Sequence of chain 1.A:
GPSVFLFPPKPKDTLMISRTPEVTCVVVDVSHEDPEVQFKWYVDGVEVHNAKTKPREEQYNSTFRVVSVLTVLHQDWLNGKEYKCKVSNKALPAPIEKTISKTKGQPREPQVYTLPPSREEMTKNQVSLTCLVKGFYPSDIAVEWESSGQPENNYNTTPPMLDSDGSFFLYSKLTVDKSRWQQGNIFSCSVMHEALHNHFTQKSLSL

Binding-site contacts:
Ligand atom C4 contacts residue BMA3 of chain 1.D at 3.7 Å.
Ligand atom C1 contacts residue ASN64 of chain 1.A at 1.5 Å.
Ligand atom O7 contacts residue ARG68 of chain 1.A at 2.4 Å (salt-bridge).
Ligand atom O5 contacts residue ASN64 of chain 1.A at 2.3 Å (h-bond).
Ligand atom O6 contacts residue THR27 of chain 1.A at 3.7 Å.
Ligand atom C2 contacts residue PHE10 of chain 1.A at 3.7 Å (hydrophobic).
Ligand atom O3 contacts residue LYS13 of chain 1.A at 3.2 Å.
Ligand atom C4 contacts residue MAN4 of chain 1.D at 3.2 Å.
Ligand atom C6 contacts residue GLN62 of chain 1.A at 3.5 Å.
Ligand atom O4 contacts residue LYS13 of chain 1.A at 2.5 Å (salt-bridge).
Ligand atom C4 contacts residue LYS13 of chain 1.A at 3.5 Å.
Ligand atom C6 contacts residue ASN64 of chain 1.A at 3.8 Å.
Ligand atom C6 contacts residue THR27 of chain 1.A at 3.5 Å.
Ligand atom N2 contacts residue ASP32 of chain 1.A at 3.4 Å (salt-bridge).
Ligand atom C5 contacts residue MAN4 of chain 1.D at 3.2 Å.
Ligand atom C3 contacts residue LYS13 of chain 1.A at 3.8 Å.
Ligand atom C3 contacts residue MAN4 of chain 1.D at 3.2 Å.
Ligand atom O3 contacts residue BMA3 of chain 1.D at 2.6 Å (h-bond).
Ligand atom C5 contacts residue PHE10 of chain 1.A at 3.7 Å (hydrophobic).
Ligand atom C7 contacts residue ASN64 of chain 1.A at 3.8 Å.
Ligand atom C3 contacts residue BMA3 of chain 1.D at 3.6 Å.
Ligand atom C3 contacts residue ASP32 of chain 1.A at 3.7 Å.
Ligand atom C6 contacts residue TYR63 of chain 1.A at 3.4 Å (hydrophobic).
Ligand atom C6 contacts residue PHE8 of chain 1.A at 3.6 Å (hydrophobic).
Ligand atom C6 contacts residue PHE10 of chain 1.A at 3.5 Å (hydrophobic).
Ligand atom N2 contacts residue ASN64 of chain 1.A at 2.9 Å (h-bond).
Ligand atom C1 contacts residue PHE10 of chain 1.A at 3.7 Å (hydrophobic).
Ligand atom O4 contacts residue BMA3 of chain 1.D at 2.9 Å (h-bond).
Ligand atom C2 contacts residue PHE8 of chain 1.A at 3.8 Å (hydrophobic).
Ligand atom C1 contacts residue PHE8 of chain 1.A at 3.7 Å (hydrophobic).
Ligand atom O5 contacts residue VAL31 of chain 1.A at 3.8 Å.
Ligand atom C2 contacts residue ASN64 of chain 1.A at 2.8 Å.
Ligand atom C7 contacts residue ARG68 of chain 1.A at 3.1 Å.
Ligand atom O6 contacts residue PHE10 of chain 1.A at 3.4 Å.
Ligand atom O4 contacts residue VAL31 of chain 1.A at 3.1 Å.
Ligand atom C5 contacts residue ASN64 of chain 1.A at 3.5 Å.
Ligand atom C8 contacts residue ARG68 of chain 1.A at 3.2 Å.
Ligand atom O4 contacts residue MAN4 of chain 1.D at 2.6 Å (h-bond).
Ligand atom C3 contacts residue ASN64 of chain 1.A at 3.6 Å.
Ligand atom O7 contacts residue ASN64 of chain 1.A at 3.7 Å.

This protein binds this small molecule.
Small molecule (SMILES): CC(=O)N[C@H]1[C@H](O[C@H]2[C@H](O)[C@@H](NC(C)=O)CO[C@@H]2CO[C@@H]2O[C@@H](C)[C@@H](O)[C@@H](O)[C@@H]2O)O[C@H](CO)[C@@H](O[C@@H]2O[C@H](CO[C@H]3O[C@H](CO)[C@@H](O)[C@H](O)[C@@H]3O[C@@H]3O[C@H](CO)[C@@H](O)[C@H](O)[C@H]3NC(C)=O)[C@@H](O)[C@H](O[C@H]3O[C@H](CO)[C@@H](O)[C@H](O)[C@@H]3O[C@@H]3O[C@H](CO)[C@@H](O)[C@H](O)[C@H]3NC(C)=O)[C@@H]2O)[C@@H]1O